Binding-site contacts:
Ligand atom C3 contacts residue ASN154 of chain 26.C at 3.7 Å.
Ligand atom C1 contacts residue ASN154 of chain 26.C at 1.4 Å.
Ligand atom C3 contacts residue GLU155 of chain 26.C at 3.7 Å.
Ligand atom C1 contacts residue GLU155 of chain 26.C at 3.9 Å.
Ligand atom N2 contacts residue ASN154 of chain 26.C at 2.9 Å (h-bond).
Ligand atom O3 contacts residue GLU155 of chain 26.C at 4.3 Å.
Ligand atom O5 contacts residue ASN154 of chain 26.C at 2.3 Å (h-bond).
Ligand atom O7 contacts residue ASN154 of chain 26.C at 3.2 Å (h-bond).
Ligand atom O5 contacts residue HIS104 of chain 26.A at 3.1 Å (h-bond).
Ligand atom C5 contacts residue HIS104 of chain 26.A at 3.6 Å.
Ligand atom C8 contacts residue GLU155 of chain 26.C at 3.8 Å.
Ligand atom C2 contacts residue ASN154 of chain 26.C at 2.4 Å.
Ligand atom C7 contacts residue GLU155 of chain 26.C at 3.9 Å.
Ligand atom C8 contacts residue ASN154 of chain 26.C at 3.6 Å.
Ligand atom C4 contacts residue ASN154 of chain 26.C at 4.2 Å.
Ligand atom C7 contacts residue ASN154 of chain 26.C at 3.3 Å.
Ligand atom C5 contacts residue ASN154 of chain 26.C at 3.6 Å.
Ligand atom N2 contacts residue GLU155 of chain 26.C at 3.0 Å (salt-bridge).
Ligand atom C1 contacts residue HIS104 of chain 26.A at 3.4 Å.
Ligand atom C2 contacts residue GLU155 of chain 26.C at 3.7 Å.
Ligand atom C6 contacts residue HIS104 of chain 26.A at 4.0 Å.

A protein and the small-molecule ligand that binds it are described below.
Small molecule (SMILES): CC(=O)N[C@@H]1[C@@H](O)[C@H](O)[C@@H](CO)O[C@H]1O

Sequence of chain 26.A:
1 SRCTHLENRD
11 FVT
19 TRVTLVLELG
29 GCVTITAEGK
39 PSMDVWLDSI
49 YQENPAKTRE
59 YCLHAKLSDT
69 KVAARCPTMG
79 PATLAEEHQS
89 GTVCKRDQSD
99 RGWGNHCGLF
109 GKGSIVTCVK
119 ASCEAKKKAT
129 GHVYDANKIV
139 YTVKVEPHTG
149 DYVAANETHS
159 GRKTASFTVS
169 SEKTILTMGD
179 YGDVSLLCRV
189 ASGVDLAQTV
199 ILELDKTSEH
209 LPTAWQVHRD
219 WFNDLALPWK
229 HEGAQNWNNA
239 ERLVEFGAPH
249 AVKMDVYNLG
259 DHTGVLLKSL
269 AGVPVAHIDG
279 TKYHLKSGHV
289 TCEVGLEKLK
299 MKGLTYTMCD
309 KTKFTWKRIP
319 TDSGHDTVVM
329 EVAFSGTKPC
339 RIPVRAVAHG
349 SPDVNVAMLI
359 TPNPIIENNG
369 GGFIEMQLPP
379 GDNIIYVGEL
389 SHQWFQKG

Sequence of chain 26.C:
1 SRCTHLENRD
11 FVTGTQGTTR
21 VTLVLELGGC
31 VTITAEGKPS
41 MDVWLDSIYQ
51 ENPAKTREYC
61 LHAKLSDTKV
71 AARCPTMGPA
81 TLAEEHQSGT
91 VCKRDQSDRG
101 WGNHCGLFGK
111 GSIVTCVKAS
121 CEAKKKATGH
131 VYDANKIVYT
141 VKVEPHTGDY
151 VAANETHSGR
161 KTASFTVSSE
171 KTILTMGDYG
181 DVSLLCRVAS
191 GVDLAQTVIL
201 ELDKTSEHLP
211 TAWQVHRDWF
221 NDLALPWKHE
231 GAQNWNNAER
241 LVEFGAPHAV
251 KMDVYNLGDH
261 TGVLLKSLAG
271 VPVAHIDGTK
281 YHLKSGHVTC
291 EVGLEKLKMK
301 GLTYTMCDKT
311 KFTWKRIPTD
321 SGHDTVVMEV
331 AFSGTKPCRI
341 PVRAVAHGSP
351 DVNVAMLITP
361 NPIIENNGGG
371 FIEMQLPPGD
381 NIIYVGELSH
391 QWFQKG